Binding-site contacts:
Ligand atom C3 contacts residue ASN260 of chain 1.C at 3.1 Å.
Ligand atom O3 contacts residue GLU271 of chain 1.C at 4.2 Å.
Ligand atom C6 contacts residue ASN260 of chain 1.C at 2.8 Å.
Ligand atom O6 contacts residue GLN269 of chain 1.C at 3.7 Å.
Ligand atom O7 contacts residue NAG1 of chain 2.R at 2.9 Å.
Ligand atom C7 contacts residue NAG1 of chain 2.R at 3.4 Å.
Ligand atom C4 contacts residue ASN260 of chain 1.C at 3.6 Å.
Ligand atom C1 contacts residue GLU214 of chain 1.C at 3.5 Å.
Ligand atom C2 contacts residue ASN260 of chain 1.C at 2.5 Å.
Ligand atom O5 contacts residue ASN260 of chain 1.C at 2.4 Å (h-bond).
Ligand atom C6 contacts residue GLN269 of chain 1.C at 4.4 Å.
Ligand atom O3 contacts residue GLN269 of chain 1.C at 3.1 Å (h-bond).
Ligand atom C3 contacts residue NAG1 of chain 2.R at 4.2 Å.
Ligand atom N2 contacts residue ASN260 of chain 1.C at 3.7 Å.
Ligand atom N2 contacts residue NAG1 of chain 2.R at 4.5 Å.
Ligand atom O6 contacts residue GLU271 of chain 1.C at 2.6 Å (salt-bridge).
Ligand atom C1 contacts residue GLN269 of chain 1.C at 4.1 Å.
Ligand atom C1 contacts residue ASN260 of chain 1.C at 1.4 Å.
Ligand atom C2 contacts residue GLU214 of chain 1.C at 4.1 Å.
Ligand atom C8 contacts residue GLU214 of chain 1.C at 3.9 Å.
Ligand atom C7 contacts residue GLU214 of chain 1.C at 4.0 Å.
Ligand atom N2 contacts residue GLU214 of chain 1.C at 3.5 Å (salt-bridge).
Ligand atom C5 contacts residue ASN260 of chain 1.C at 3.0 Å.
Ligand atom O3 contacts residue ASN260 of chain 1.C at 2.9 Å (h-bond).
Ligand atom C2 contacts residue GLN269 of chain 1.C at 4.2 Å.
Ligand atom O6 contacts residue ASN260 of chain 1.C at 3.1 Å (h-bond).
Ligand atom O5 contacts residue GLU214 of chain 1.C at 3.4 Å (salt-bridge).
Ligand atom C8 contacts residue NAG1 of chain 2.R at 3.4 Å.
Ligand atom C3 contacts residue GLN269 of chain 1.C at 4.2 Å.
Ligand atom C6 contacts residue GLU271 of chain 1.C at 3.5 Å.

Sequence of chain 1.C:
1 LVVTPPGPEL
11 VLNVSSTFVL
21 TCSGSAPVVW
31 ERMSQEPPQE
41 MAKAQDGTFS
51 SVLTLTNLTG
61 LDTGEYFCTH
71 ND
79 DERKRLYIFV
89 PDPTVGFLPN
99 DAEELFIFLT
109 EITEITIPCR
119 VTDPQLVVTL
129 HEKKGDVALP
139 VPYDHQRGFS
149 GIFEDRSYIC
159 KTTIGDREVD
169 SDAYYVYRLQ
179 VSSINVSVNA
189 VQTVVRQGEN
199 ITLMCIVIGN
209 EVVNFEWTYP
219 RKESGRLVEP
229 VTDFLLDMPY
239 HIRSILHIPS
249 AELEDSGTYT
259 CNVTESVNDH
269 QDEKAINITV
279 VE

This protein binds this small molecule.
Small molecule (SMILES): CC(=O)N[C@@H]1[C@@H](O)[C@H](O)[C@@H](CO)O[C@H]1O